The protein below binds the small molecule below.
Small molecule (SMILES): CC(=O)N[C@@H]1[C@@H](O)[C@H](O)[C@@H](CO)O[C@H]1O

Binding-site contacts:
Ligand atom C5 contacts residue ASN24 of chain 1.A at 3.7 Å.
Ligand atom C3 contacts residue ASN24 of chain 1.A at 3.8 Å.
Ligand atom C1 contacts residue LYS23 of chain 1.A at 3.9 Å.
Ligand atom O5 contacts residue ASN24 of chain 1.A at 2.4 Å (h-bond).
Ligand atom C4 contacts residue ASN24 of chain 1.A at 4.3 Å.
Ligand atom C2 contacts residue ASN24 of chain 1.A at 2.5 Å.
Ligand atom C1 contacts residue ASN24 of chain 1.A at 1.4 Å.
Ligand atom O5 contacts residue LYS23 of chain 1.A at 4.2 Å.
Ligand atom C7 contacts residue ASN24 of chain 1.A at 3.3 Å.
Ligand atom O7 contacts residue ASN24 of chain 1.A at 3.3 Å (h-bond).
Ligand atom C8 contacts residue ASN24 of chain 1.A at 3.8 Å.
Ligand atom N2 contacts residue ASN24 of chain 1.A at 2.9 Å (h-bond).

Sequence of chain 1.A:
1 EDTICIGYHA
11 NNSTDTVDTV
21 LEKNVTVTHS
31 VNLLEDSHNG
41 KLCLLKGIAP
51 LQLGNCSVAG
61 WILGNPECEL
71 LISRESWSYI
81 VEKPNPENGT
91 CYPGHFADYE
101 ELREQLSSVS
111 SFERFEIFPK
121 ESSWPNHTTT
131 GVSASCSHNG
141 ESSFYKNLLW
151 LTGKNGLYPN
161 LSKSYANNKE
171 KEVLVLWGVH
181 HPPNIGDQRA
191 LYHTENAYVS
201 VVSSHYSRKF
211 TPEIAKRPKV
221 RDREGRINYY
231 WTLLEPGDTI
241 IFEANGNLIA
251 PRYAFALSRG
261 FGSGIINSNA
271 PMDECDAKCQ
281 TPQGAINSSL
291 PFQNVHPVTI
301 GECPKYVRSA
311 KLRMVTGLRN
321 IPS